Sequence of chain 1.B:
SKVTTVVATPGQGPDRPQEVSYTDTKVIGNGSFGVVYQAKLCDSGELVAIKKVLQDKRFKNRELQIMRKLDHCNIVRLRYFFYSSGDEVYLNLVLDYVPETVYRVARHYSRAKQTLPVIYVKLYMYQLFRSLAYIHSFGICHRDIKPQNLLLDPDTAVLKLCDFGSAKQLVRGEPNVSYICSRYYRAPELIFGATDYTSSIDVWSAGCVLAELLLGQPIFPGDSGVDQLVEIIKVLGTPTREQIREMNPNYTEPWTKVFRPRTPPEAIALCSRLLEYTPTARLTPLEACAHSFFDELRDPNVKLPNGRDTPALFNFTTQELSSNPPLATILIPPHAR

This small molecule binds to this protein.
Small molecule (SMILES): O=C1NC(=O)C(c2cccc(Cl)c2)=C1Nc1ccc(Cl)c(C(=O)O)c1

Binding-site contacts:
Ligand atom CL7 contacts residue LYS89 of chain 1.B at 3.3 Å.
Ligand atom C10 contacts residue ASP137 of chain 1.B at 3.7 Å.
Ligand atom O13 contacts residue ALA87 of chain 1.B at 3.9 Å.
Ligand atom N14 contacts residue LEU192 of chain 1.B at 3.7 Å.
Ligand atom C19 contacts residue ASN68 of chain 1.B at 3.9 Å.
Ligand atom C10 contacts residue LEU192 of chain 1.B at 3.5 Å (hydrophobic).
Ligand atom C11 contacts residue LEU192 of chain 1.B at 3.8 Å (hydrophobic).
Ligand atom N14 contacts residue ALA87 of chain 1.B at 3.6 Å.
Ligand atom C17 contacts residue VAL74 of chain 1.B at 3.7 Å (hydrophobic).
Ligand atom C23 contacts residue GLN189 of chain 1.B at 3.6 Å.
Ligand atom C18 contacts residue ASN68 of chain 1.B at 3.6 Å.
Ligand atom C2 contacts residue CYS203 of chain 1.B at 3.6 Å (hydrophobic).
Ligand atom C3 contacts residue ASP204 of chain 1.B at 3.4 Å.
Ligand atom O12 contacts residue LEU136 of chain 1.B at 3.3 Å.
Ligand atom O12 contacts residue VAL114 of chain 1.B at 3.9 Å.
Ligand atom C20 contacts residue ILE66 of chain 1.B at 3.8 Å (hydrophobic).
Ligand atom C18 contacts residue GLY67 of chain 1.B at 3.8 Å.
Ligand atom CL2 contacts residue ASN68 of chain 1.B at 2.9 Å.
Ligand atom C1 contacts residue CYS203 of chain 1.B at 3.3 Å (hydrophobic).
Ligand atom C19 contacts residue ILE66 of chain 1.B at 3.3 Å (hydrophobic).
Ligand atom C18 contacts residue ILE66 of chain 1.B at 3.3 Å (hydrophobic).
Ligand atom CL7 contacts residue ASP204 of chain 1.B at 3.5 Å.
Ligand atom O25 contacts residue GLN189 of chain 1.B at 2.7 Å (h-bond).
Ligand atom N15 contacts residue ILE66 of chain 1.B at 3.9 Å.
Ligand atom C10 contacts residue ALA87 of chain 1.B at 3.8 Å (hydrophobic).
Ligand atom O25 contacts residue THR142 of chain 1.B at 3.8 Å.
Ligand atom O13 contacts residue TYR138 of chain 1.B at 3.5 Å.
Ligand atom C20 contacts residue GLN189 of chain 1.B at 3.8 Å.
Ligand atom CL2 contacts residue GLY67 of chain 1.B at 3.2 Å.
Ligand atom C23 contacts residue THR142 of chain 1.B at 3.8 Å.
Ligand atom C6 contacts residue CYS203 of chain 1.B at 3.8 Å (hydrophobic).
Ligand atom N14 contacts residue ASP137 of chain 1.B at 3.0 Å (salt-bridge).
Ligand atom O24 contacts residue ARG145 of chain 1.B at 2.9 Å (salt-bridge).
Ligand atom C5 contacts residue VAL74 of chain 1.B at 3.8 Å (hydrophobic).
Ligand atom O13 contacts residue ASP137 of chain 1.B at 3.7 Å.
Ligand atom C8 contacts residue LEU192 of chain 1.B at 3.8 Å (hydrophobic).
Ligand atom C17 contacts residue ILE66 of chain 1.B at 3.7 Å (hydrophobic).
Ligand atom O13 contacts residue VAL139 of chain 1.B at 3.1 Å (h-bond).
Ligand atom C19 contacts residue GLY67 of chain 1.B at 3.8 Å.
Ligand atom C9 contacts residue LEU192 of chain 1.B at 3.6 Å (hydrophobic).